The small molecule below binds the protein below.
Small molecule (SMILES): Cc1cc(=O)c(-c2ccccc2)c(C)[nH]1

Binding-site contacts:
Ligand atom C10 contacts residue NAD1 of chain 1.F at 3.9 Å.
Ligand atom C01 contacts residue PRO193 of chain 1.A at 4.1 Å (hydrophobic).
Ligand atom C25 contacts residue MET103 of chain 1.A at 3.9 Å (hydrophobic).
Ligand atom C01 contacts residue NAD1 of chain 1.F at 3.5 Å.
Ligand atom C12 contacts residue MET199 of chain 1.A at 3.6 Å (hydrophobic).
Ligand atom O09 contacts residue TYR158 of chain 1.A at 2.5 Å (h-bond).
Ligand atom C08 contacts residue TYR158 of chain 1.A at 3.2 Å (hydrophobic).
Ligand atom N16 contacts residue MET199 of chain 1.A at 3.6 Å (h-bond).
Ligand atom C18 contacts residue NAD1 of chain 1.F at 3.7 Å.
Ligand atom C23 contacts residue PHE97 of chain 1.A at 3.9 Å (hydrophobic).
Ligand atom C01 contacts residue MET199 of chain 1.A at 4.1 Å (hydrophobic).
Ligand atom C10 contacts residue TYR158 of chain 1.A at 4.2 Å (hydrophobic).
Ligand atom C06 contacts residue NAD1 of chain 1.F at 3.5 Å.
Ligand atom C25 contacts residue GLY96 of chain 1.A at 4.0 Å.
Ligand atom C21 contacts residue NAD1 of chain 1.F at 3.6 Å.
Ligand atom C19 contacts residue NAD1 of chain 1.F at 3.6 Å.
Ligand atom C25 contacts residue MET161 of chain 1.A at 4.0 Å (hydrophobic).
Ligand atom C23 contacts residue GLY96 of chain 1.A at 3.4 Å.
Ligand atom N16 contacts residue NAD1 of chain 1.F at 3.6 Å (h-bond).
Ligand atom C21 contacts residue GLY96 of chain 1.A at 4.1 Å.
Ligand atom O09 contacts residue NAD1 of chain 1.F at 2.6 Å (h-bond).
Ligand atom C01 contacts residue PHE149 of chain 1.A at 3.8 Å (hydrophobic).
Ligand atom C08 contacts residue NAD1 of chain 1.F at 3.5 Å.
Ligand atom C25 contacts residue NAD1 of chain 1.F at 4.5 Å.
Ligand atom O09 contacts residue LYS165 of chain 1.A at 4.0 Å.
Ligand atom C06 contacts residue PHE149 of chain 1.A at 3.9 Å (hydrophobic).
Ligand atom C27 contacts residue MET103 of chain 1.A at 3.8 Å (hydrophobic).
Ligand atom C27 contacts residue MET161 of chain 1.A at 4.1 Å (hydrophobic).
Ligand atom C05 contacts residue TYR158 of chain 1.A at 4.1 Å (hydrophobic).
Ligand atom C27 contacts residue NAD1 of chain 1.F at 4.0 Å.
Ligand atom C05 contacts residue PHE149 of chain 1.A at 4.5 Å (hydrophobic).
Ligand atom C25 contacts residue PHE97 of chain 1.A at 4.0 Å (hydrophobic).
Ligand atom C11 contacts residue MET199 of chain 1.A at 4.2 Å (hydrophobic).
Ligand atom O09 contacts residue MET161 of chain 1.A at 4.3 Å.
Ligand atom C12 contacts residue NAD1 of chain 1.F at 4.3 Å.
Ligand atom C05 contacts residue NAD1 of chain 1.F at 3.5 Å.
Ligand atom C06 contacts residue TYR158 of chain 1.A at 3.5 Å (hydrophobic).
Ligand atom C11 contacts residue NAD1 of chain 1.F at 4.0 Å.
Ligand atom O09 contacts residue PHE149 of chain 1.A at 4.3 Å.
Ligand atom C05 contacts residue MET199 of chain 1.A at 4.5 Å (hydrophobic).

Sequence of chain 1.A:
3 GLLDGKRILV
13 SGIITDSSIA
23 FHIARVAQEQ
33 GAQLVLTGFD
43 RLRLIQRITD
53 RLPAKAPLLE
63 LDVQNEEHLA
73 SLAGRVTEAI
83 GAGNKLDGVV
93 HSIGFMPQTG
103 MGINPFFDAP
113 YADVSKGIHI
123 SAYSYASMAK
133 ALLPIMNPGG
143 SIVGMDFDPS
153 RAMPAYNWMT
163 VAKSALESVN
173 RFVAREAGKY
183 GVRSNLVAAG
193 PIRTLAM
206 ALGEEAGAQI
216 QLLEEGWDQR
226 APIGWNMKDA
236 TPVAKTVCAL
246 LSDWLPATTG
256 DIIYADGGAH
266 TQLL